Binding-site contacts:
Ligand atom C3 contacts residue ASN1095 of chain 1.C at 3.8 Å.
Ligand atom O7 contacts residue ASN1095 of chain 1.C at 3.3 Å (h-bond).
Ligand atom C4 contacts residue ASN1095 of chain 1.C at 4.2 Å.
Ligand atom N2 contacts residue THR1097 of chain 1.C at 3.6 Å.
Ligand atom C4 contacts residue HIS1098 of chain 1.C at 4.0 Å.
Ligand atom C1 contacts residue ASN1095 of chain 1.C at 1.4 Å.
Ligand atom O5 contacts residue ASN1095 of chain 1.C at 2.4 Å (h-bond).
Ligand atom C8 contacts residue ASN1095 of chain 1.C at 3.8 Å.
Ligand atom C1 contacts residue THR1097 of chain 1.C at 3.9 Å.
Ligand atom C2 contacts residue ASN1095 of chain 1.C at 2.5 Å.
Ligand atom N2 contacts residue ASN1095 of chain 1.C at 2.9 Å (h-bond).
Ligand atom N2 contacts residue HIS1098 of chain 1.C at 4.4 Å.
Ligand atom O5 contacts residue PHE1100 of chain 1.C at 3.7 Å.
Ligand atom O6 contacts residue PHE1100 of chain 1.C at 4.2 Å.
Ligand atom C1 contacts residue HIS1098 of chain 1.C at 4.4 Å.
Ligand atom C5 contacts residue PHE1100 of chain 1.C at 3.9 Å (hydrophobic).
Ligand atom O7 contacts residue HIS1098 of chain 1.C at 4.2 Å.
Ligand atom C5 contacts residue HIS1098 of chain 1.C at 3.3 Å.
Ligand atom O5 contacts residue HIS1098 of chain 1.C at 4.2 Å.
Ligand atom O4 contacts residue HIS1098 of chain 1.C at 3.5 Å.
Ligand atom C7 contacts residue HIS1098 of chain 1.C at 4.1 Å.
Ligand atom C3 contacts residue THR1097 of chain 1.C at 3.9 Å.
Ligand atom C7 contacts residue ASN1095 of chain 1.C at 3.3 Å.
Ligand atom C8 contacts residue THR1097 of chain 1.C at 4.3 Å.
Ligand atom C8 contacts residue HIS1098 of chain 1.C at 4.4 Å.
Ligand atom C5 contacts residue ASN1095 of chain 1.C at 3.7 Å.
Ligand atom C6 contacts residue HIS1098 of chain 1.C at 3.9 Å.
Ligand atom C2 contacts residue THR1097 of chain 1.C at 4.0 Å.
Ligand atom C3 contacts residue HIS1098 of chain 1.C at 4.2 Å.
Ligand atom C6 contacts residue PHE1100 of chain 1.C at 3.6 Å (hydrophobic).

The small molecule below binds the protein below.
Small molecule (SMILES): CC(=O)N[C@H]1[C@H](O[C@H]2[C@H](O)[C@@H](NC(C)=O)CO[C@@H]2CO)O[C@H](CO)[C@@H](O)[C@@H]1O

Sequence of chain 1.C:
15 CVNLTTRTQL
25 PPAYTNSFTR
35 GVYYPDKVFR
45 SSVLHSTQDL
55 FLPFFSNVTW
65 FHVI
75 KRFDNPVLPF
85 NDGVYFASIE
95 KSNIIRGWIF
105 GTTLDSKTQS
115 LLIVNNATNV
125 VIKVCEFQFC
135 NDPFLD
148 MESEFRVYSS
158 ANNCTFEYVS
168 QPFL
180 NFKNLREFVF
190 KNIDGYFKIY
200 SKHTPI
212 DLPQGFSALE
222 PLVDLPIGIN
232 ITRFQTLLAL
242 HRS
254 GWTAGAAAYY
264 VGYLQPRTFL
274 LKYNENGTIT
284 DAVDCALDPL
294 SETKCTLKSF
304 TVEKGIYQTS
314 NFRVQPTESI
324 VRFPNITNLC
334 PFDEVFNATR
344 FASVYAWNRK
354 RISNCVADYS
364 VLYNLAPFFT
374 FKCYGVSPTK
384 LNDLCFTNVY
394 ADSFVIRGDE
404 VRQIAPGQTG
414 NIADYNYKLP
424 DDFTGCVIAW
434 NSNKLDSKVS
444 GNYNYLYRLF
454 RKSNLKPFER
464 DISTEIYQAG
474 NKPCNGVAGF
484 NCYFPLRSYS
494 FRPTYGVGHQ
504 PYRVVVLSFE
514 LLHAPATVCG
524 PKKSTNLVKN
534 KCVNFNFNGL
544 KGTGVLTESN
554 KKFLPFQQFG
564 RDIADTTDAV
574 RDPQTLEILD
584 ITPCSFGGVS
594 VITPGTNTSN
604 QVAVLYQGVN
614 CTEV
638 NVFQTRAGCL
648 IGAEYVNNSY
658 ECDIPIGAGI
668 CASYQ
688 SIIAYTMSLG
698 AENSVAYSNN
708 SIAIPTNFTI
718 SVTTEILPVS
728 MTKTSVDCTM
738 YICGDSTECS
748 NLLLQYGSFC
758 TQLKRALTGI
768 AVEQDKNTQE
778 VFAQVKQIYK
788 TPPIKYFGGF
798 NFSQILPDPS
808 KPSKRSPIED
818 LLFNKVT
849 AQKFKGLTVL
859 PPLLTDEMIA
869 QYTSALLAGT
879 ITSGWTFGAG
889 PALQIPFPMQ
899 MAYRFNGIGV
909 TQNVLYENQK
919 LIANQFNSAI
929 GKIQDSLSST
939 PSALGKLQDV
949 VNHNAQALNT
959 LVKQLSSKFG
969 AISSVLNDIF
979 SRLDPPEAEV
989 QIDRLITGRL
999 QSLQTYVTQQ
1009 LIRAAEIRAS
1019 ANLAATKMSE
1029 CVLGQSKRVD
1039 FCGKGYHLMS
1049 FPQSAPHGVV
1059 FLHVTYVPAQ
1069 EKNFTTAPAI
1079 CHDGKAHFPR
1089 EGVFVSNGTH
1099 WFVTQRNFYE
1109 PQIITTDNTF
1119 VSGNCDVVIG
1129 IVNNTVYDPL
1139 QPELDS